Sequence of chain 1.C:
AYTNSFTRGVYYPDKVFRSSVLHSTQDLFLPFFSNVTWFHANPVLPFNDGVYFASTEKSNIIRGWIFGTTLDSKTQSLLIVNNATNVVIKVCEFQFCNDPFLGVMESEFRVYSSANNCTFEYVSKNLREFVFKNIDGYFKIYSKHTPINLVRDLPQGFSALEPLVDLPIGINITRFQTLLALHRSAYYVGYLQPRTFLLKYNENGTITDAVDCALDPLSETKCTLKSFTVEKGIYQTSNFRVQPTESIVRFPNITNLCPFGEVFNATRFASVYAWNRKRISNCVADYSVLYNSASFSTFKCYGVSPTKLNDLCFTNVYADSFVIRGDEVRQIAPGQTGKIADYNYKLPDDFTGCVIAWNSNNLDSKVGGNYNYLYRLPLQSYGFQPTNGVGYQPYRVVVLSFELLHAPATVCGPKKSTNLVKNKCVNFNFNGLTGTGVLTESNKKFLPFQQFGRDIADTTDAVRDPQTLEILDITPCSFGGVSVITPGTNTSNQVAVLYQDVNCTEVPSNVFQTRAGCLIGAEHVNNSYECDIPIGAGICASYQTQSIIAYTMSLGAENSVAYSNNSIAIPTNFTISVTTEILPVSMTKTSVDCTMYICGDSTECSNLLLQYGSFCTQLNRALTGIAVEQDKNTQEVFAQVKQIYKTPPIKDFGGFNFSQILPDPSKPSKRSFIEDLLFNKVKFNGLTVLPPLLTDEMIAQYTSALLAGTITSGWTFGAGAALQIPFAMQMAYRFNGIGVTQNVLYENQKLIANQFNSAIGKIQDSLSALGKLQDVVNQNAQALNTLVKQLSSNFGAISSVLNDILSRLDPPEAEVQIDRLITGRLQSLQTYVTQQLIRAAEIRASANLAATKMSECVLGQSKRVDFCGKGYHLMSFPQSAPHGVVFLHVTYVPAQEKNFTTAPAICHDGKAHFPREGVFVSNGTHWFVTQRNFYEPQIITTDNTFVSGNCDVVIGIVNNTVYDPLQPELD

A small-molecule ligand and the protein it binds are described below.
Small molecule (SMILES): CC(=O)N[C@@H]1[C@@H](O)[C@H](O)[C@@H](CO)O[C@H]1O

Binding-site contacts:
Ligand atom O5 contacts residue ASN61 of chain 1.C at 2.4 Å (h-bond).
Ligand atom C4 contacts residue ASN61 of chain 1.C at 4.3 Å.
Ligand atom C2 contacts residue TYR28 of chain 1.C at 4.5 Å (hydrophobic).
Ligand atom C2 contacts residue ASN61 of chain 1.C at 2.5 Å.
Ligand atom N2 contacts residue TYR28 of chain 1.C at 4.4 Å.
Ligand atom N2 contacts residue ASN61 of chain 1.C at 2.8 Å (h-bond).
Ligand atom C5 contacts residue TYR28 of chain 1.C at 4.0 Å (hydrophobic).
Ligand atom C5 contacts residue ASN61 of chain 1.C at 3.6 Å.
Ligand atom C1 contacts residue ASN61 of chain 1.C at 1.4 Å.
Ligand atom C3 contacts residue ASN61 of chain 1.C at 3.8 Å.
Ligand atom O5 contacts residue TYR28 of chain 1.C at 4.0 Å.
Ligand atom C7 contacts residue ASN61 of chain 1.C at 3.3 Å.
Ligand atom C8 contacts residue ASN61 of chain 1.C at 3.6 Å.
Ligand atom O7 contacts residue ASN61 of chain 1.C at 3.8 Å.
Ligand atom C1 contacts residue TYR28 of chain 1.C at 3.5 Å (hydrophobic).